Sequence of chain 15.C:
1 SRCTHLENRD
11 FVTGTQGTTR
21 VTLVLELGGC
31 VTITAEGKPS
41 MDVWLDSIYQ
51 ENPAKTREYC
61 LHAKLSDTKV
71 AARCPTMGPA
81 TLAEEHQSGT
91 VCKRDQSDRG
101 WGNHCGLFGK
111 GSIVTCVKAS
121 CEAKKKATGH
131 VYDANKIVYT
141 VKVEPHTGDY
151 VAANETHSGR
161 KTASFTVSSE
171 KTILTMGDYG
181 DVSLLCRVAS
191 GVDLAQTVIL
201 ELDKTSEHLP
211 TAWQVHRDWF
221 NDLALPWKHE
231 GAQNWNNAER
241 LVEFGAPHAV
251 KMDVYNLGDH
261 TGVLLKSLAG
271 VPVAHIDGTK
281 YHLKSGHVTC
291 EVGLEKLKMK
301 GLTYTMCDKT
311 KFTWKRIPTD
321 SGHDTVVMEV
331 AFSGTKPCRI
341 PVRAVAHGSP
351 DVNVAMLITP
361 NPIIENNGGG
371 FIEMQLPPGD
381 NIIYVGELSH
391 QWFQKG

Sequence of chain 15.A:
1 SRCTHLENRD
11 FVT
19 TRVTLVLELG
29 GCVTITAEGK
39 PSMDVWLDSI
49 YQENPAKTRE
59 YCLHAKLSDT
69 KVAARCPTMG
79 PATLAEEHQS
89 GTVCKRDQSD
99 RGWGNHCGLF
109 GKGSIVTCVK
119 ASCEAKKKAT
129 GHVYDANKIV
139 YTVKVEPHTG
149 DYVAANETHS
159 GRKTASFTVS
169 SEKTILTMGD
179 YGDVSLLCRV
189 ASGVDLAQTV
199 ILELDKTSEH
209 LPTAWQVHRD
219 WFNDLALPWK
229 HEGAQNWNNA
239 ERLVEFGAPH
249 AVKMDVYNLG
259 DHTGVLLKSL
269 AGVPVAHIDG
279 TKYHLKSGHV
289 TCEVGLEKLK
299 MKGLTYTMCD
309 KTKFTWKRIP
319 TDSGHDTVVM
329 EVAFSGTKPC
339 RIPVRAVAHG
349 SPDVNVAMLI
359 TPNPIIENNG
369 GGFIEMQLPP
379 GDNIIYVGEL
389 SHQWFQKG

Binding-site contacts:
Ligand atom C2 contacts residue ASN154 of chain 15.C at 2.4 Å.
Ligand atom C7 contacts residue GLU155 of chain 15.C at 3.9 Å.
Ligand atom O3 contacts residue GLU155 of chain 15.C at 4.3 Å.
Ligand atom N2 contacts residue ASN154 of chain 15.C at 2.9 Å (h-bond).
Ligand atom C1 contacts residue ASN154 of chain 15.C at 1.4 Å.
Ligand atom O5 contacts residue ASN154 of chain 15.C at 2.3 Å (h-bond).
Ligand atom C5 contacts residue ASN154 of chain 15.C at 3.6 Å.
Ligand atom C8 contacts residue ASN154 of chain 15.C at 3.6 Å.
Ligand atom O7 contacts residue ASN154 of chain 15.C at 3.2 Å (h-bond).
Ligand atom N2 contacts residue GLU155 of chain 15.C at 3.0 Å (salt-bridge).
Ligand atom C7 contacts residue ASN154 of chain 15.C at 3.3 Å.
Ligand atom C6 contacts residue HIS104 of chain 15.A at 4.0 Å.
Ligand atom C5 contacts residue HIS104 of chain 15.A at 3.6 Å.
Ligand atom C1 contacts residue HIS104 of chain 15.A at 3.4 Å.
Ligand atom C3 contacts residue GLU155 of chain 15.C at 3.7 Å.
Ligand atom C3 contacts residue ASN154 of chain 15.C at 3.7 Å.
Ligand atom C4 contacts residue ASN154 of chain 15.C at 4.2 Å.
Ligand atom O5 contacts residue HIS104 of chain 15.A at 3.1 Å (h-bond).
Ligand atom C8 contacts residue GLU155 of chain 15.C at 3.8 Å.
Ligand atom C1 contacts residue GLU155 of chain 15.C at 3.9 Å.
Ligand atom C2 contacts residue GLU155 of chain 15.C at 3.7 Å.

A small-molecule ligand and the protein it binds are described below.
Small molecule (SMILES): CC(=O)N[C@@H]1[C@@H](O)[C@H](O)[C@@H](CO)O[C@H]1O